Sequence of chain 1.A:
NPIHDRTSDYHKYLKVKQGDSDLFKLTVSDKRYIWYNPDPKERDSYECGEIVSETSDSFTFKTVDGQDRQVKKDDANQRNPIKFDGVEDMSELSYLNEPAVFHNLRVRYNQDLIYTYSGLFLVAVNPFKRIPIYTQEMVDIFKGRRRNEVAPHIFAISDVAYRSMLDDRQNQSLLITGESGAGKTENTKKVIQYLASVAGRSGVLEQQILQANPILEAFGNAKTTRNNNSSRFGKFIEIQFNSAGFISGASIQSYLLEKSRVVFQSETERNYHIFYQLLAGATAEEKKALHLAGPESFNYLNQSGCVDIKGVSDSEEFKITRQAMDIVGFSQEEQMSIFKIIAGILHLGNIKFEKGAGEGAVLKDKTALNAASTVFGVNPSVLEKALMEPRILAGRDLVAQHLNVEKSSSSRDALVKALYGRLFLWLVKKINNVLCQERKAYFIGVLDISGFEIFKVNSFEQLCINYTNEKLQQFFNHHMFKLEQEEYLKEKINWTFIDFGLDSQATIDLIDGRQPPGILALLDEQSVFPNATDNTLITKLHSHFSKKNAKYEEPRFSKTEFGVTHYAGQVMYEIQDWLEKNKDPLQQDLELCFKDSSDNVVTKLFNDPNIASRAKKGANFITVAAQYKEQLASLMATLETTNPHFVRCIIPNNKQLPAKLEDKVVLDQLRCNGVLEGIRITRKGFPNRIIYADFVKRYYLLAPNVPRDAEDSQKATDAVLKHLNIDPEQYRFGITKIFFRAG

A protein and the small-molecule ligand that binds it are described below.
Small molecule (SMILES): Nc1ncnc2c1ncn2[C@@H]1O[C@H](CO[P](=O)(O)O[P](=O)(O)O[V](=O)(O)(O)O)[C@@H](O)[C@H]1O

Binding-site contacts:
Ligand atom O2G contacts residue GLY181 of chain 1.A at 3.4 Å (h-bond).
Ligand atom O1A contacts residue GLU186 of chain 1.A at 2.8 Å (salt-bridge).
Ligand atom O3G contacts residue LYS184 of chain 1.A at 2.6 Å (salt-bridge).
Ligand atom O3A contacts residue GLY183 of chain 1.A at 3.2 Å (h-bond).
Ligand atom O1B contacts residue THR185 of chain 1.A at 2.9 Å (h-bond).
Ligand atom O1A contacts residue LYS184 of chain 1.A at 3.5 Å (salt-bridge).
Ligand atom O3B contacts residue GLY181 of chain 1.A at 3.0 Å (h-bond).
Ligand atom O4G contacts residue GLY456 of chain 1.A at 3.3 Å (h-bond).
Ligand atom O3B contacts residue ASN232 of chain 1.A at 3.1 Å (h-bond).
Ligand atom C8 contacts residue ASN126 of chain 1.A at 3.0 Å.
Ligand atom O4' contacts residue ASN126 of chain 1.A at 2.8 Å (h-bond).
Ligand atom N7 contacts residue ASN126 of chain 1.A at 3.4 Å (h-bond).
Ligand atom VG contacts residue MG1 of chain 1.C at 3.2 Å.
Ligand atom O1B contacts residue LYS184 of chain 1.A at 3.3 Å (salt-bridge).
Ligand atom O2G contacts residue SER180 of chain 1.A at 2.4 Å (h-bond).
Ligand atom O4' contacts residue PHE128 of chain 1.A at 3.1 Å.
Ligand atom PB contacts residue MG1 of chain 1.C at 3.3 Å.
Ligand atom C4 contacts residue ASN126 of chain 1.A at 3.4 Å.
Ligand atom O1G contacts residue SER235 of chain 1.A at 3.2 Å.
Ligand atom O1B contacts residue MG1 of chain 1.C at 2.4 Å.
Ligand atom O1G contacts residue SER236 of chain 1.A at 2.4 Å (h-bond).
Ligand atom O1G contacts residue MG1 of chain 1.C at 2.3 Å.
Ligand atom O2A contacts residue ASN232 of chain 1.A at 3.1 Å (h-bond).
Ligand atom O1A contacts residue THR185 of chain 1.A at 3.0 Å (h-bond).
Ligand atom N9 contacts residue ASN126 of chain 1.A at 3.0 Å (h-bond).
Ligand atom O2G contacts residue ASN232 of chain 1.A at 3.3 Å (h-bond).
Ligand atom C1' contacts residue ASN126 of chain 1.A at 3.4 Å.
Ligand atom O2B contacts residue ALA182 of chain 1.A at 3.1 Å (h-bond).
Ligand atom O4G contacts residue SER236 of chain 1.A at 3.2 Å (h-bond).
Ligand atom O3G contacts residue SER180 of chain 1.A at 3.0 Å.
Ligand atom O3A contacts residue ASN232 of chain 1.A at 3.4 Å (h-bond).
Ligand atom C2 contacts residue LYS129 of chain 1.A at 3.0 Å.
Ligand atom O3B contacts residue MG1 of chain 1.C at 3.1 Å.
Ligand atom O4G contacts residue SER235 of chain 1.A at 3.2 Å (h-bond).
Ligand atom O1A contacts residue GLY183 of chain 1.A at 3.2 Å.
Ligand atom O2B contacts residue LYS184 of chain 1.A at 2.8 Å (salt-bridge).
Ligand atom N6 contacts residue TYR134 of chain 1.A at 2.8 Å (h-bond).
Ligand atom O2B contacts residue GLY183 of chain 1.A at 3.0 Å (h-bond).
Ligand atom O3G contacts residue GLY456 of chain 1.A at 2.7 Å (h-bond).
Ligand atom O2G contacts residue SER235 of chain 1.A at 2.9 Å (h-bond).